The small molecule below binds the protein below.
Small molecule (SMILES): O=c1[nH]cnc2c1ncn2[C@@H]1O[C@H](COP(=O)(O)O)[C@@H](O)[C@H]1O

Binding-site contacts:
Ligand atom N3 contacts residue CYS222 of chain 2.A at 3.7 Å.
Ligand atom N7 contacts residue ILE221 of chain 2.A at 3.5 Å.
Ligand atom C2 contacts residue 8KY1 of chain 2.E at 3.5 Å.
Ligand atom O6 contacts residue MET305 of chain 2.A at 3.2 Å (h-bond).
Ligand atom O6 contacts residue GLY306 of chain 2.A at 2.6 Å (h-bond).
Ligand atom O5' contacts residue GLY219 of chain 2.A at 3.4 Å.
Ligand atom C5' contacts residue TYR302 of chain 2.A at 3.5 Å (hydrophobic).
Ligand atom N3 contacts residue EDO1 of chain 2.J at 3.2 Å (h-bond).
Ligand atom O5' contacts residue SER220 of chain 2.A at 3.7 Å.
Ligand atom N7 contacts residue MET305 of chain 2.A at 2.9 Å (h-bond).
Ligand atom O3' contacts residue MET276 of chain 2.A at 3.7 Å.
Ligand atom C5 contacts residue MET305 of chain 2.A at 3.7 Å (hydrophobic).
Ligand atom P contacts residue SER220 of chain 2.A at 3.5 Å.
Ligand atom O1P contacts residue TYR302 of chain 2.A at 2.7 Å (h-bond).
Ligand atom O5' contacts residue GLY256 of chain 2.A at 3.7 Å.
Ligand atom C3' contacts residue MET72 of chain 2.A at 3.5 Å (hydrophobic).
Ligand atom O3' contacts residue ALA70 of chain 2.A at 3.5 Å.
Ligand atom O3' contacts residue ASP255 of chain 2.A at 2.2 Å (salt-bridge).
Ligand atom O3P contacts residue SER220 of chain 2.A at 2.7 Å (h-bond).
Ligand atom O6 contacts residue GLY304 of chain 2.A at 3.5 Å.
Ligand atom C4 contacts residue ILE221 of chain 2.A at 3.7 Å (hydrophobic).
Ligand atom O2P contacts residue GLY278 of chain 2.A at 3.1 Å (h-bond).
Ligand atom C3' contacts residue ASP255 of chain 2.A at 3.4 Å.
Ligand atom O2' contacts residue ASP255 of chain 2.A at 2.2 Å (salt-bridge).
Ligand atom N7 contacts residue GLY304 of chain 2.A at 3.6 Å.
Ligand atom C2 contacts residue EDO1 of chain 2.J at 3.5 Å.
Ligand atom C2 contacts residue CYS222 of chain 2.A at 3.1 Å (hydrophobic).
Ligand atom O1P contacts residue SER279 of chain 2.A at 2.9 Å (h-bond).
Ligand atom N3 contacts residue 8KY1 of chain 2.E at 3.6 Å.
Ligand atom C8 contacts residue MET72 of chain 2.A at 3.5 Å (hydrophobic).
Ligand atom N1 contacts residue GLU332 of chain 2.A at 3.0 Å (salt-bridge).
Ligand atom N1 contacts residue 8KY1 of chain 2.E at 3.6 Å.
Ligand atom C5 contacts residue ILE221 of chain 2.A at 3.5 Å (hydrophobic).
Ligand atom C5' contacts residue MET72 of chain 2.A at 3.4 Å (hydrophobic).
Ligand atom C6 contacts residue GLY306 of chain 2.A at 3.6 Å.
Ligand atom O6 contacts residue GLY333 of chain 2.A at 3.7 Å.
Ligand atom C2' contacts residue ASP255 of chain 2.A at 3.5 Å.
Ligand atom O3P contacts residue GLY257 of chain 2.A at 3.0 Å (h-bond).
Ligand atom O1P contacts residue SER220 of chain 2.A at 2.5 Å (h-bond).
Ligand atom O3P contacts residue GLY219 of chain 2.A at 3.5 Å.

Sequence of chain 2.A:
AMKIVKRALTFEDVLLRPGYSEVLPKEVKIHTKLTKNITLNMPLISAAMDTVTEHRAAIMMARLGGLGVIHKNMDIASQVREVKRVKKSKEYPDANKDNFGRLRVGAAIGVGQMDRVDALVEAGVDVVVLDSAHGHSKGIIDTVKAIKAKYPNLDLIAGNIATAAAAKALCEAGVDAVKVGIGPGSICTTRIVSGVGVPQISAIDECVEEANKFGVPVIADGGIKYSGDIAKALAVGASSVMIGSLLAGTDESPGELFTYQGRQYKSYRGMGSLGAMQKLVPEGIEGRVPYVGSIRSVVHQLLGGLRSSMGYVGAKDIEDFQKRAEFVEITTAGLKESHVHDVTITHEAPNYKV